Binding-site contacts:
Ligand atom C6 contacts residue LYS569 of chain 1.B at 3.7 Å.
Ligand atom O11 contacts residue ARG568 of chain 1.B at 4.0 Å.
Ligand atom O52 contacts residue ARG269 of chain 1.B at 3.9 Å.
Ligand atom O42 contacts residue GLY268 of chain 1.B at 3.7 Å.
Ligand atom O6 contacts residue TYR567 of chain 1.B at 4.2 Å.
Ligand atom O41 contacts residue ARG265 of chain 1.B at 2.7 Å (salt-bridge).
Ligand atom O41 contacts residue LYS569 of chain 1.B at 4.3 Å.
Ligand atom C4 contacts residue LYS569 of chain 1.B at 4.4 Å.
Ligand atom P5 contacts residue LYS569 of chain 1.B at 4.2 Å.
Ligand atom O43 contacts residue ALA275 of chain 1.B at 4.4 Å.
Ligand atom O51 contacts residue TYR567 of chain 1.B at 2.8 Å (h-bond).
Ligand atom P4 contacts residue ARG265 of chain 1.B at 3.3 Å.
Ligand atom O3 contacts residue GLY268 of chain 1.B at 4.0 Å.
Ligand atom O51 contacts residue LYS569 of chain 1.B at 4.2 Å.
Ligand atom O13 contacts residue ARG568 of chain 1.B at 4.2 Å.
Ligand atom O5 contacts residue TYR567 of chain 1.B at 4.1 Å.
Ligand atom O43 contacts residue ARG265 of chain 1.B at 2.8 Å (salt-bridge).
Ligand atom O51 contacts residue ARG511 of chain 1.B at 4.4 Å.
Ligand atom O43 contacts residue THR267 of chain 1.B at 4.2 Å.
Ligand atom C5 contacts residue LYS569 of chain 1.B at 4.0 Å.
Ligand atom O42 contacts residue ARG265 of chain 1.B at 3.8 Å.
Ligand atom O53 contacts residue TYR567 of chain 1.B at 3.2 Å.
Ligand atom O51 contacts residue LYS508 of chain 1.B at 4.1 Å.
Ligand atom O6 contacts residue LYS569 of chain 1.B at 4.2 Å.
Ligand atom O53 contacts residue LYS569 of chain 1.B at 4.5 Å.
Ligand atom O5 contacts residue LYS569 of chain 1.B at 3.3 Å.
Ligand atom P5 contacts residue TYR567 of chain 1.B at 3.5 Å.
Ligand atom O43 contacts residue GLY268 of chain 1.B at 4.5 Å.
Ligand atom C5 contacts residue ARG269 of chain 1.B at 4.4 Å.

This small molecule binds to this protein.
Small molecule (SMILES): O=P(O)(O)O[C@@H]1[C@H](O)[C@H](O)[C@@H](OP(=O)(O)O)[C@H](OP(=O)(O)O)[C@H]1O

Sequence of chain 1.B:
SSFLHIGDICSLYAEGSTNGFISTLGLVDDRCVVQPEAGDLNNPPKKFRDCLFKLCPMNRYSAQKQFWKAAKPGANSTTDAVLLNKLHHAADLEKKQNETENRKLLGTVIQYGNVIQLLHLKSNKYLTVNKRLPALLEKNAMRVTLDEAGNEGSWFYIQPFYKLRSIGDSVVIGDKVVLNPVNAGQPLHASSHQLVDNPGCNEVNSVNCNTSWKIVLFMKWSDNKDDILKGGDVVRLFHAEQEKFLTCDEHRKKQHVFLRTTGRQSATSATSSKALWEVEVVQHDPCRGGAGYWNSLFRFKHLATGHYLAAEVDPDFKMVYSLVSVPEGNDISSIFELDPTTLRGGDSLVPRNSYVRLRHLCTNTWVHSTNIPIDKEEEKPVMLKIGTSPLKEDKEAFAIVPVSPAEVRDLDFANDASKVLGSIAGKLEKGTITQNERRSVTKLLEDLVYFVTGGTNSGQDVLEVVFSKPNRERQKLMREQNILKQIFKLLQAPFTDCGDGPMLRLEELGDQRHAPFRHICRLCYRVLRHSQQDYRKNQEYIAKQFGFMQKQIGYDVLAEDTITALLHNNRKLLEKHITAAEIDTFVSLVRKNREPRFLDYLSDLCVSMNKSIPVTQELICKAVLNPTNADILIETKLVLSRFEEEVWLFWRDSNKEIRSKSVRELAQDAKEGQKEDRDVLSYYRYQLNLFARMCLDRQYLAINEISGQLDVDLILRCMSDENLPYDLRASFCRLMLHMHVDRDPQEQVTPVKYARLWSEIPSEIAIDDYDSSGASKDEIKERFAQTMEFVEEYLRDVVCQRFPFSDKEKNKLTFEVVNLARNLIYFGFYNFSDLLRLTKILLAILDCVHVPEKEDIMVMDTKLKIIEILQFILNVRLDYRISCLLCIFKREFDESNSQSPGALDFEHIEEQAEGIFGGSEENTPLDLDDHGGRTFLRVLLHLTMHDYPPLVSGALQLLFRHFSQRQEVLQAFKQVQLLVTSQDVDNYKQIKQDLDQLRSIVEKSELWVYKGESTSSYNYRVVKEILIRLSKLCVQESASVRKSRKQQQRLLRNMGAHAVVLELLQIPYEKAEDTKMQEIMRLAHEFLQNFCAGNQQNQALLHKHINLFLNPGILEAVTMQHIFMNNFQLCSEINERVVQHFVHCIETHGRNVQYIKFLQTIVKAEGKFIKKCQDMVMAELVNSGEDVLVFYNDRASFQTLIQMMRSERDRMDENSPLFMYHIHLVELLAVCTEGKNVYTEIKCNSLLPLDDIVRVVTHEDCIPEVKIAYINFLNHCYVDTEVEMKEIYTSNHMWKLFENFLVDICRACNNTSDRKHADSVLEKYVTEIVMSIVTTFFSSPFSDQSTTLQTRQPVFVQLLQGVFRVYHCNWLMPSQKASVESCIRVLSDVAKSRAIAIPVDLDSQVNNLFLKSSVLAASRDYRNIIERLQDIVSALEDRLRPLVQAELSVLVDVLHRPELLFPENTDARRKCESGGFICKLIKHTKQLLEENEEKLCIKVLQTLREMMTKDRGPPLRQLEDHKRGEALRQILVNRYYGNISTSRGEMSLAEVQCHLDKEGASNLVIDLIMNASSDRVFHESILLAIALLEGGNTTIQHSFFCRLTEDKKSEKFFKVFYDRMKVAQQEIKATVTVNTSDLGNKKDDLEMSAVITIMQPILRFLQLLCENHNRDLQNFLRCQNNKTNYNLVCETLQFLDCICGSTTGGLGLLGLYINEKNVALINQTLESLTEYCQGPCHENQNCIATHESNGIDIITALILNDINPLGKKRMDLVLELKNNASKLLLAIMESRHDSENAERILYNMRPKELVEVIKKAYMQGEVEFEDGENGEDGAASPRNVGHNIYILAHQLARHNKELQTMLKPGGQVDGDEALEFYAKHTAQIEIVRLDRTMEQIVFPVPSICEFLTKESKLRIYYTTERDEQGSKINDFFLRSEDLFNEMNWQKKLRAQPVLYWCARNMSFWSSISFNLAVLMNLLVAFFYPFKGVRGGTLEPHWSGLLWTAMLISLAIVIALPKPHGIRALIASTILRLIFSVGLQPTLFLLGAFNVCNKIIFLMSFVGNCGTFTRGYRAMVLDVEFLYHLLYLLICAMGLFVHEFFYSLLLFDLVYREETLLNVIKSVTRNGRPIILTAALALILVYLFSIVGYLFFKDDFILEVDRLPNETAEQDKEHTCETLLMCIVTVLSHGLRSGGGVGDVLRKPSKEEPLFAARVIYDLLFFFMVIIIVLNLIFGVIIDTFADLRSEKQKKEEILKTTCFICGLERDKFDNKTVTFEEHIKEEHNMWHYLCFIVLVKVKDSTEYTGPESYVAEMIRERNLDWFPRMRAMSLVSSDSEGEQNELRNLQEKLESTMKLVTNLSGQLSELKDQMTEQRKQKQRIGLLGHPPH